This protein binds this small molecule.
Small molecule (SMILES): CC(=O)N[C@H]1[C@H](O[C@H]2[C@H](O)[C@@H](NC(C)=O)CO[C@@H]2CO)O[C@H](CO)[C@@H](O)[C@@H]1O

Binding-site contacts:
Ligand atom N2 contacts residue ASN19 of chain 25.S at 4.1 Å.
Ligand atom C6 contacts residue ASN19 of chain 25.S at 4.1 Å.
Ligand atom O5 contacts residue ASN19 of chain 25.S at 2.2 Å (h-bond).
Ligand atom C5 contacts residue ASN19 of chain 25.S at 3.4 Å.
Ligand atom C1 contacts residue ASN19 of chain 25.S at 1.9 Å.
Ligand atom O6 contacts residue ASN19 of chain 25.S at 4.4 Å.
Ligand atom C3 contacts residue ASN19 of chain 25.S at 4.4 Å.
Ligand atom C8 contacts residue TYR17 of chain 25.S at 4.2 Å (hydrophobic).
Ligand atom C2 contacts residue ASN19 of chain 25.S at 3.4 Å.

Sequence of chain 25.S:
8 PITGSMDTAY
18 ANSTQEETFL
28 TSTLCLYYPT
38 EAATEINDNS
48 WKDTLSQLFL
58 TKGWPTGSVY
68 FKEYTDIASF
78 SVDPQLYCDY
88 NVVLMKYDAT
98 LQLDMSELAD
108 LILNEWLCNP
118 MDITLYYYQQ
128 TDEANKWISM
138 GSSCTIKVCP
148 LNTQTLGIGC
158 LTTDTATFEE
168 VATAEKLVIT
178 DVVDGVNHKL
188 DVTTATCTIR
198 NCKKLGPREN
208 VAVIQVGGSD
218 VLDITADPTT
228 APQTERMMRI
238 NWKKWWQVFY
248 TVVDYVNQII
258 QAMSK